Sequence of chain 2.B:
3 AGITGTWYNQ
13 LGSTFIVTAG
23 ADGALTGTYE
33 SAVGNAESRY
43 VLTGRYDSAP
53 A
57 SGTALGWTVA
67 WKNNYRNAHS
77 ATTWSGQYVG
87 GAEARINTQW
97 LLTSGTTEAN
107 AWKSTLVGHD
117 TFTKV

Sequence of chain 1.A:
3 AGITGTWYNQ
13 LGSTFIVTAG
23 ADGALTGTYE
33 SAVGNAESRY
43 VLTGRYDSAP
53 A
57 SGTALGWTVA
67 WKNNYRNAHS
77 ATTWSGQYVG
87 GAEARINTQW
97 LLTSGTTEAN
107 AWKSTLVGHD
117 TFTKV

Binding-site contacts:
Ligand atom O3' contacts residue ALA38 of chain 1.A at 2.3 Å.
Ligand atom C6 contacts residue LEU98 of chain 1.A at 3.7 Å (hydrophobic).
Ligand atom C4 contacts residue TRP96 of chain 1.A at 2.9 Å (hydrophobic).
Ligand atom C5' contacts residue ASN37 of chain 1.A at 3.4 Å.
Ligand atom C6 contacts residue THR78 of chain 1.A at 3.4 Å.
Ligand atom C contacts residue SER15 of chain 1.A at 3.5 Å.
Ligand atom C1' contacts residue VAL35 of chain 1.A at 3.6 Å (hydrophobic).
Ligand atom OXT contacts residue VAL35 of chain 1.A at 3.5 Å.
Ligand atom C3' contacts residue VAL35 of chain 1.A at 3.5 Å (hydrophobic).
Ligand atom O4' contacts residue ALA38 of chain 1.A at 3.6 Å.
Ligand atom O3' contacts residue TRP67 of chain 1.A at 3.4 Å.
Ligand atom C3' contacts residue ASN37 of chain 1.A at 3.5 Å.
Ligand atom C2' contacts residue VAL35 of chain 1.A at 3.0 Å (hydrophobic).
Ligand atom OXT contacts residue SER15 of chain 1.A at 3.4 Å (h-bond).
Ligand atom CHX contacts residue ASN37 of chain 1.A at 3.0 Å.
Ligand atom C3 contacts residue ASP116 of chain 1.A at 3.2 Å.
Ligand atom C contacts residue TYR31 of chain 1.A at 3.6 Å (hydrophobic).
Ligand atom C contacts residue SER33 of chain 1.A at 3.5 Å.
Ligand atom C5 contacts residue THR78 of chain 1.A at 3.5 Å.
Ligand atom C2' contacts residue SER33 of chain 1.A at 3.6 Å.
Ligand atom O3' contacts residue ASN37 of chain 1.A at 3.3 Å (h-bond).
Ligand atom N1 contacts residue SER33 of chain 1.A at 3.5 Å (h-bond).
Ligand atom C5 contacts residue TRP96 of chain 1.A at 3.3 Å (hydrophobic).
Ligand atom O4' contacts residue ALA74 of chain 1.A at 2.8 Å.
Ligand atom C5' contacts residue GLY36 of chain 1.A at 3.7 Å.
Ligand atom O contacts residue ASN11 of chain 1.A at 3.1 Å (h-bond).
Ligand atom CHX contacts residue GLY36 of chain 1.A at 3.4 Å.
Ligand atom CHX contacts residue ALA38 of chain 1.A at 1.8 Å (hydrophobic).
Ligand atom N1' contacts residue TRP108 of chain 2.B at 3.6 Å.
Ligand atom O contacts residue TYR31 of chain 1.A at 2.9 Å (h-bond).
Ligand atom O4' contacts residue ASN37 of chain 1.A at 2.1 Å (h-bond).
Ligand atom C3' contacts residue ALA38 of chain 1.A at 3.6 Å (hydrophobic).
Ligand atom N1 contacts residue TRP67 of chain 1.A at 3.5 Å.
Ligand atom C4' contacts residue ASN37 of chain 1.A at 3.0 Å.
Ligand atom OXT contacts residue SER33 of chain 1.A at 2.0 Å (h-bond).
Ligand atom CHZ contacts residue SER76 of chain 1.A at 3.0 Å.
Ligand atom O5' contacts residue ALA74 of chain 1.A at 3.6 Å.
Ligand atom CHX contacts residue VAL35 of chain 1.A at 2.7 Å (hydrophobic).
Ligand atom C6' contacts residue GLY36 of chain 1.A at 3.7 Å.
Ligand atom O contacts residue SER15 of chain 1.A at 2.8 Å (h-bond).

The small molecule below binds the protein below.
Small molecule (SMILES): COc1cc(N=Nc2ccccc2C(=O)O)cc(OC)c1O